The protein below binds the small molecule below.
Small molecule (SMILES): Cc1cn([C@H]2C[C@H](O[P](=O)(O)OC[C@H]3O[C@@H](n4cnc5c4NC=NC5N)C[C@@H]3O[P](=O)(O)OC[C@H]3O[C@@H](n4ccc(N)nc4=O)C[C@@H]3O)[C@@H](CO[P](=O)(O)O[C@H]3C[C@H](n4ccc(N)nc4=O)O[C@@H]3CO[P](=O)(O)O[C@H]3C[C@H](n4cnc5c(=O)[nH]c(N)nc54)O[C@@H]3CO)O2)c(=O)[nH]c1=O

Binding-site contacts:
Ligand atom O5' contacts residue ASN173 of chain 1.I at 4.3 Å.
Ligand atom C1' contacts residue MG1 of chain 1.BA at 3.8 Å.
Ligand atom OP1 contacts residue ASN173 of chain 1.I at 3.9 Å.
Ligand atom C4' contacts residue MG1 of chain 1.BA at 4.2 Å.
Ligand atom O2 contacts residue MG1 of chain 1.CA at 2.2 Å.
Ligand atom O3' contacts residue 3DR1 of chain 1.K at 3.0 Å (h-bond).
Ligand atom C2 contacts residue MG1 of chain 1.CA at 3.4 Å.
Ligand atom C2' contacts residue 3DR1 of chain 1.K at 3.5 Å.
Ligand atom C4 contacts residue ARG176 of chain 1.I at 4.3 Å.
Ligand atom C3' contacts residue 3DR1 of chain 1.K at 3.0 Å.
Ligand atom C2 contacts residue MG1 of chain 1.CA at 4.1 Å.
Ligand atom O3' contacts residue TYR127 of chain 1.I at 3.5 Å.
Ligand atom OP1 contacts residue TYR127 of chain 1.I at 2.5 Å (h-bond).
Ligand atom C4' contacts residue TYR170 of chain 1.I at 3.5 Å (hydrophobic).
Ligand atom OP2 contacts residue GLY175 of chain 1.I at 4.3 Å.
Ligand atom C2' contacts residue MG1 of chain 1.BA at 3.4 Å.
Ligand atom P contacts residue ASN173 of chain 1.I at 4.0 Å.
Ligand atom O3' contacts residue TYR170 of chain 1.I at 3.3 Å (h-bond).
Ligand atom C1' contacts residue MG1 of chain 1.CA at 3.8 Å.
Ligand atom C3' contacts residue MG1 of chain 1.BA at 3.0 Å.
Ligand atom N1 contacts residue MG1 of chain 1.CA at 4.0 Å.
Ligand atom C3' contacts residue ASN173 of chain 1.I at 3.9 Å.
Ligand atom C3' contacts residue TYR127 of chain 1.I at 4.4 Å (hydrophobic).
Ligand atom P contacts residue TYR127 of chain 1.I at 3.6 Å.
Ligand atom C4' contacts residue TYR127 of chain 1.I at 4.0 Å (hydrophobic).
Ligand atom C5' contacts residue TYR170 of chain 1.I at 3.9 Å (hydrophobic).
Ligand atom O3' contacts residue GLU95 of chain 1.I at 2.5 Å (salt-bridge).
Ligand atom C2' contacts residue ASN173 of chain 1.I at 3.9 Å.
Ligand atom C5' contacts residue ASN173 of chain 1.I at 3.6 Å.
Ligand atom C4' contacts residue 3DR1 of chain 1.K at 4.3 Å.
Ligand atom OP1 contacts residue ARG155 of chain 1.I at 4.1 Å.
Ligand atom N4 contacts residue ARG176 of chain 1.I at 3.5 Å (salt-bridge).
Ligand atom C3' contacts residue TYR170 of chain 1.I at 3.3 Å (hydrophobic).
Ligand atom C4' contacts residue GLU95 of chain 1.I at 4.2 Å.
Ligand atom N3 contacts residue MG1 of chain 1.CA at 4.4 Å.
Ligand atom O5' contacts residue TYR127 of chain 1.I at 3.9 Å.
Ligand atom OP2 contacts residue ASN173 of chain 1.I at 3.5 Å.
Ligand atom C3' contacts residue GLU95 of chain 1.I at 3.8 Å.
Ligand atom O5' contacts residue TYR170 of chain 1.I at 4.4 Å.
Ligand atom O3' contacts residue MG1 of chain 1.BA at 1.9 Å.

Sequence of chain 1.I:
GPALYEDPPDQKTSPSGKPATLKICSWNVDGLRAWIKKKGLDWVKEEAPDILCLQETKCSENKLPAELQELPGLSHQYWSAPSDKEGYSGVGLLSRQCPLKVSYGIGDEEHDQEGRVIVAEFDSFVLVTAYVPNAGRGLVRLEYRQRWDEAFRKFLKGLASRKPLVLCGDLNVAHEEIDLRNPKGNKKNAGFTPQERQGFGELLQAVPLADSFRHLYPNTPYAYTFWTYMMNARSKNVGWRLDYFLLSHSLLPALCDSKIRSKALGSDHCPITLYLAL